The small molecule below binds the protein below.
Small molecule (SMILES): O=C(Cc1cncnc1)Nc1cccc(O[C@@H]2CC(=O)N2)c1

Sequence of chain 2.A:
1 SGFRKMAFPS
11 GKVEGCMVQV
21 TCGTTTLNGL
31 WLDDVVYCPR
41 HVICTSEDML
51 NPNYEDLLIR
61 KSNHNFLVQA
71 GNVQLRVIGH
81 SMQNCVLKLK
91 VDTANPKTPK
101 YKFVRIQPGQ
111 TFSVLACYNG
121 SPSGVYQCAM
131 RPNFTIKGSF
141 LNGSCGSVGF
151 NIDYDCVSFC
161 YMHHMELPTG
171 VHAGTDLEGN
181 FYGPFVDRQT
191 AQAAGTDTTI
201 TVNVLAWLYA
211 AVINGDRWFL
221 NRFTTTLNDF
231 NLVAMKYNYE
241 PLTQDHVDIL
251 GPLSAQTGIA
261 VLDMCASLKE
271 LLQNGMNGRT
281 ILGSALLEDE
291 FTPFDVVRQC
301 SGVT

Binding-site contacts:
Ligand atom C12 contacts residue ARG188 of chain 2.A at 2.8 Å.
Ligand atom N2 contacts residue MET165 of chain 2.A at 3.8 Å.
Ligand atom O1 contacts residue ARG188 of chain 2.A at 3.6 Å.
Ligand atom C1 contacts residue CYS145 of chain 2.A at 3.7 Å (hydrophobic).
Ligand atom N3 contacts residue GLU166 of chain 2.A at 3.3 Å (salt-bridge).
Ligand atom O2 contacts residue THR190 of chain 2.A at 2.8 Å (h-bond).
Ligand atom C contacts residue GLU166 of chain 2.A at 3.8 Å.
Ligand atom C12 contacts residue GLN192 of chain 2.A at 3.5 Å.
Ligand atom N1 contacts residue GLU166 of chain 2.A at 3.6 Å.
Ligand atom C12 contacts residue THR190 of chain 2.A at 3.0 Å.
Ligand atom C6 contacts residue HIS164 of chain 2.A at 3.7 Å.
Ligand atom C9 contacts residue MET49 of chain 2.A at 3.8 Å (hydrophobic).
Ligand atom C4 contacts residue LEU141 of chain 2.A at 3.7 Å (hydrophobic).
Ligand atom C9 contacts residue ARG188 of chain 2.A at 3.5 Å.
Ligand atom C7 contacts residue HIS164 of chain 2.A at 3.5 Å.
Ligand atom C3 contacts residue ASN142 of chain 2.A at 3.8 Å.
Ligand atom O2 contacts residue GLN192 of chain 2.A at 3.4 Å (h-bond).
Ligand atom C5 contacts residue HIS163 of chain 2.A at 3.2 Å.
Ligand atom N contacts residue LEU141 of chain 2.A at 3.7 Å.
Ligand atom C13 contacts residue THR190 of chain 2.A at 3.1 Å.
Ligand atom C8 contacts residue MET49 of chain 2.A at 3.2 Å (hydrophobic).
Ligand atom O2 contacts residue PRO168 of chain 2.A at 3.0 Å.
Ligand atom C4 contacts residue PHE140 of chain 2.A at 3.3 Å (hydrophobic).
Ligand atom N2 contacts residue HIS164 of chain 2.A at 3.3 Å (h-bond).
Ligand atom C9 contacts residue GLN189 of chain 2.A at 3.8 Å.
Ligand atom N1 contacts residue SER144 of chain 2.A at 3.8 Å.
Ligand atom C7 contacts residue MET165 of chain 2.A at 3.6 Å (hydrophobic).
Ligand atom C12 contacts residue GLN189 of chain 2.A at 3.3 Å.
Ligand atom C4 contacts residue GLU166 of chain 2.A at 3.5 Å.
Ligand atom C8 contacts residue MET165 of chain 2.A at 3.5 Å (hydrophobic).
Ligand atom C9 contacts residue MET165 of chain 2.A at 3.7 Å (hydrophobic).
Ligand atom C13 contacts residue PRO168 of chain 2.A at 3.8 Å (hydrophobic).
Ligand atom O1 contacts residue GLN189 of chain 2.A at 3.5 Å.
Ligand atom C5 contacts residue CYS145 of chain 2.A at 3.8 Å (hydrophobic).
Ligand atom C6 contacts residue MET165 of chain 2.A at 3.8 Å (hydrophobic).
Ligand atom C11 contacts residue MET165 of chain 2.A at 3.6 Å (hydrophobic).
Ligand atom N1 contacts residue HIS163 of chain 2.A at 2.8 Å (h-bond).
Ligand atom O contacts residue GLU166 of chain 2.A at 3.0 Å (salt-bridge).
Ligand atom N1 contacts residue PHE140 of chain 2.A at 3.7 Å.
Ligand atom C11 contacts residue ARG188 of chain 2.A at 3.2 Å.